Binding-site contacts:
Ligand atom C1 contacts residue ASN82 of chain 1.J at 1.5 Å.
Ligand atom C8 contacts residue ASN79 of chain 1.J at 2.8 Å.
Ligand atom C8 contacts residue LYS75 of chain 1.J at 3.8 Å.
Ligand atom O5 contacts residue ASN82 of chain 1.J at 2.3 Å (h-bond).
Ligand atom N2 contacts residue ASN79 of chain 1.J at 4.1 Å.
Ligand atom C7 contacts residue ASN79 of chain 1.J at 3.1 Å.
Ligand atom O3 contacts residue GLU72 of chain 1.J at 4.0 Å.
Ligand atom C2 contacts residue ASN82 of chain 1.J at 2.6 Å.
Ligand atom C5 contacts residue ASN82 of chain 1.J at 3.7 Å.
Ligand atom C7 contacts residue ASN82 of chain 1.J at 3.9 Å.
Ligand atom O7 contacts residue ASN82 of chain 1.J at 4.2 Å.
Ligand atom N2 contacts residue ASN82 of chain 1.J at 3.1 Å (h-bond).
Ligand atom C8 contacts residue GLU72 of chain 1.J at 4.1 Å.
Ligand atom C3 contacts residue ASN82 of chain 1.J at 3.9 Å.
Ligand atom C4 contacts residue ASN82 of chain 1.J at 4.3 Å.
Ligand atom O7 contacts residue ASN79 of chain 1.J at 3.1 Å (h-bond).
Ligand atom O6 contacts residue ARG295 of chain 1.I at 4.1 Å.
Ligand atom N2 contacts residue GLU72 of chain 1.J at 4.1 Å.

Sequence of chain 1.J:
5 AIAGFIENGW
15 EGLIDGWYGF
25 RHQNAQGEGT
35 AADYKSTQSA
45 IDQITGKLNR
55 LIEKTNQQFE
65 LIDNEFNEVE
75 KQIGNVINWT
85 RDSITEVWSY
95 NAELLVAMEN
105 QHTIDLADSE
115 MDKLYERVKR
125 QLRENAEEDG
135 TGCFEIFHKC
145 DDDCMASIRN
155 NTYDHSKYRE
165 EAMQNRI

Sequence of chain 1.I:
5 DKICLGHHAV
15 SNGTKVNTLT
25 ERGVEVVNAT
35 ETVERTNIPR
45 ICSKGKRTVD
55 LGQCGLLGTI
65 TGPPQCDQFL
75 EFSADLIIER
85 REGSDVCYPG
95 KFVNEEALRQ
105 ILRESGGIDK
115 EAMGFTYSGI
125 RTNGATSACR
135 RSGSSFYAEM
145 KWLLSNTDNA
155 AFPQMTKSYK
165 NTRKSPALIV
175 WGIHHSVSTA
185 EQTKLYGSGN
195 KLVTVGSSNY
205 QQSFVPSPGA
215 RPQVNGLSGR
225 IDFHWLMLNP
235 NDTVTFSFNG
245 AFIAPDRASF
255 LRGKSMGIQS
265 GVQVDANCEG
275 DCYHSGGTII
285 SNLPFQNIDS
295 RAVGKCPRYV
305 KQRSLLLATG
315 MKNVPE

This small molecule binds to this protein.
Small molecule (SMILES): CC(=O)N[C@@H]1[C@@H](O)[C@H](O)[C@@H](CO)O[C@H]1O